Binding-site contacts:
Ligand atom C5 contacts residue ASN318 of chain 1.F at 3.7 Å.
Ligand atom C7 contacts residue ASN318 of chain 1.F at 4.0 Å.
Ligand atom C4 contacts residue ASN318 of chain 1.F at 4.2 Å.
Ligand atom C8 contacts residue SER517 of chain 1.F at 4.1 Å.
Ligand atom N2 contacts residue ASN318 of chain 1.F at 2.9 Å (h-bond).
Ligand atom C3 contacts residue ASN318 of chain 1.F at 3.8 Å.
Ligand atom C2 contacts residue ASN318 of chain 1.F at 2.5 Å.
Ligand atom C1 contacts residue ASN318 of chain 1.F at 1.4 Å.
Ligand atom O5 contacts residue ASN318 of chain 1.F at 2.4 Å (h-bond).

Sequence of chain 1.F:
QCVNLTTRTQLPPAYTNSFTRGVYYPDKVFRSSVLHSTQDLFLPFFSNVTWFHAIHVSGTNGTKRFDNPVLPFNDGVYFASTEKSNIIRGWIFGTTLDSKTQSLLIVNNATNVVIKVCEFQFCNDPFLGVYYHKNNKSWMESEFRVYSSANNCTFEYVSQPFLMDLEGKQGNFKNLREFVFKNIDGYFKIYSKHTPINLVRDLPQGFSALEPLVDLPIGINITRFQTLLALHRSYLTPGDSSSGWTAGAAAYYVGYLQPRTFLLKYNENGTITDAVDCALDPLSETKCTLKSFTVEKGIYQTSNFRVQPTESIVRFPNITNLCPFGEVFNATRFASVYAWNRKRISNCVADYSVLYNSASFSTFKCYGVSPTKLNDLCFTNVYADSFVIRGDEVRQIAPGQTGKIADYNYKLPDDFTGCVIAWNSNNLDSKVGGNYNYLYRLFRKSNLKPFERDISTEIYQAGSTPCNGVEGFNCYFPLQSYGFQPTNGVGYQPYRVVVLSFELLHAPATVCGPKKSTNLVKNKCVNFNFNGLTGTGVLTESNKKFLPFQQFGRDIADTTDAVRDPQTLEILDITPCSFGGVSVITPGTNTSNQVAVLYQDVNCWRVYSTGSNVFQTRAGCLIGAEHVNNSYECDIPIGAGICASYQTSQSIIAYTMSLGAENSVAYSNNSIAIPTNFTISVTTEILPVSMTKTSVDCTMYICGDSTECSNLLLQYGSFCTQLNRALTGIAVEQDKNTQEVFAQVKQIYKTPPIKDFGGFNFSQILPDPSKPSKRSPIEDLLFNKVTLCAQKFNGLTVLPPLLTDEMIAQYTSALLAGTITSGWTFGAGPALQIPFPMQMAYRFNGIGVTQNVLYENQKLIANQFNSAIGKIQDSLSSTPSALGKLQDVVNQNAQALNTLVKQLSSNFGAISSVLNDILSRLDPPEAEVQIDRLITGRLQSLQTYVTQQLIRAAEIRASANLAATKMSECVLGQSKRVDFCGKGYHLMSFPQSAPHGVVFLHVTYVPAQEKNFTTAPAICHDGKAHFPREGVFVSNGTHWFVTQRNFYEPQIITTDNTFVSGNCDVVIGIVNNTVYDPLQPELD

A protein and the small-molecule ligand that binds it are described below.
Small molecule (SMILES): CC(=O)N[C@@H]1[C@@H](O)[C@H](O)[C@@H](CO)O[C@H]1O